Sequence of chain 1.A:
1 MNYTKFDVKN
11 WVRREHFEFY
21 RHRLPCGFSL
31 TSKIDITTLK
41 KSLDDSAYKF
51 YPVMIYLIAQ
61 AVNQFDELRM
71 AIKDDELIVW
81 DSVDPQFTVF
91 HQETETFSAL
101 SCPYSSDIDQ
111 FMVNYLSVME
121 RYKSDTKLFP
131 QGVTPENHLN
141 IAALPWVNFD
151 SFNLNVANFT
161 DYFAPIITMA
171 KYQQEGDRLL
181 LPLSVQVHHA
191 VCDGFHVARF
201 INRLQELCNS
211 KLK

A small-molecule ligand and the protein it binds are described below.
Small molecule (SMILES): O=C(N[C@H](CO)[C@H](O)c1ccc([N+](=O)[O-])cc1)C(Cl)Cl

Binding-site contacts:
Ligand atom N9 contacts residue LEU24 of chain 1.A at 3.8 Å.
Ligand atom C4 contacts residue HIS189 of chain 1.A at 3.9 Å.
Ligand atom C8 contacts residue LEU154 of chain 3.A at 3.9 Å (hydrophobic).
Ligand atom C9 contacts residue LEU154 of chain 3.A at 4.3 Å (hydrophobic).
Ligand atom CL2 contacts residue ALA99 of chain 3.A at 3.3 Å.
Ligand atom O5 contacts residue LEU154 of chain 3.A at 4.2 Å.
Ligand atom C8 contacts residue CYS26 of chain 1.A at 4.2 Å (hydrophobic).
Ligand atom C10 contacts residue ILE166 of chain 3.A at 3.8 Å (hydrophobic).
Ligand atom C4 contacts residue THR88 of chain 3.A at 3.9 Å.
Ligand atom C7 contacts residue LEU154 of chain 3.A at 3.5 Å (hydrophobic).
Ligand atom O4 contacts residue PHE97 of chain 3.A at 4.3 Å.
Ligand atom CL2 contacts residue PHE129 of chain 3.A at 3.6 Å.
Ligand atom O9B contacts residue VAL156 of chain 3.A at 3.2 Å.
Ligand atom O2 contacts residue TYR20 of chain 1.A at 2.9 Å (h-bond).
Ligand atom C8 contacts residue LEU24 of chain 1.A at 4.0 Å (hydrophobic).
Ligand atom C2 contacts residue TYR20 of chain 1.A at 3.5 Å (hydrophobic).
Ligand atom C5 contacts residue LEU154 of chain 3.A at 3.9 Å (hydrophobic).
Ligand atom C11 contacts residue LEU154 of chain 3.A at 4.0 Å (hydrophobic).
Ligand atom O9A contacts residue ILE166 of chain 3.A at 3.9 Å.
Ligand atom O9A contacts residue LEU24 of chain 1.A at 4.2 Å.
Ligand atom O4 contacts residue HIS189 of chain 1.A at 3.1 Å (h-bond).
Ligand atom O5 contacts residue ALA142 of chain 3.A at 3.8 Å.
Ligand atom C11 contacts residue ILE166 of chain 3.A at 4.0 Å (hydrophobic).
Ligand atom C3 contacts residue TYR20 of chain 1.A at 3.8 Å (hydrophobic).
Ligand atom N2 contacts residue TYR20 of chain 1.A at 3.9 Å.
Ligand atom O9A contacts residue TYR162 of chain 3.A at 3.5 Å.
Ligand atom C7 contacts residue CYS26 of chain 1.A at 4.3 Å (hydrophobic).
Ligand atom C6 contacts residue LEU154 of chain 3.A at 3.5 Å (hydrophobic).
Ligand atom C9 contacts residue LEU24 of chain 1.A at 4.1 Å (hydrophobic).
Ligand atom CL1 contacts residue ASN140 of chain 3.A at 3.8 Å.
Ligand atom O2 contacts residue PHE19 of chain 1.A at 4.3 Å.
Ligand atom CL1 contacts residue GLN86 of chain 3.A at 4.1 Å.
Ligand atom C4 contacts residue TYR20 of chain 1.A at 4.0 Å (hydrophobic).
Ligand atom N9 contacts residue ILE166 of chain 3.A at 3.9 Å.
Ligand atom C4 contacts residue PHE97 of chain 3.A at 4.0 Å (hydrophobic).
Ligand atom C3 contacts residue HIS189 of chain 1.A at 4.1 Å.
Ligand atom CL2 contacts residue TYR20 of chain 1.A at 4.2 Å.
Ligand atom C9 contacts residue ILE166 of chain 3.A at 4.1 Å (hydrophobic).
Ligand atom O9B contacts residue LEU24 of chain 1.A at 3.7 Å.
Ligand atom C1 contacts residue ASN140 of chain 3.A at 4.1 Å.

Sequence of chain 3.A:
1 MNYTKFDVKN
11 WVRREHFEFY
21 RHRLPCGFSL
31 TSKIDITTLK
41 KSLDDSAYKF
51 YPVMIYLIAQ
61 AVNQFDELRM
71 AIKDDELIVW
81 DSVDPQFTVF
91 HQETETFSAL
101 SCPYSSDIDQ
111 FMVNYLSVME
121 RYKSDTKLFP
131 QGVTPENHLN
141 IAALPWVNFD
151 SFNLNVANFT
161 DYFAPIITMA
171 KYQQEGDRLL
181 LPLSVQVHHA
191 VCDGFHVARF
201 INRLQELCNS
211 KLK